This protein binds this small molecule.
Small molecule (SMILES): CC(=O)N[C@@H]1[C@@H](O)[C@H](O)[C@@H](CO)O[C@H]1O

Binding-site contacts:
Ligand atom O5 contacts residue ASN70 of chain 1.A at 2.4 Å (h-bond).
Ligand atom C6 contacts residue ASN71 of chain 1.A at 3.2 Å.
Ligand atom C3 contacts residue ASN70 of chain 1.A at 3.7 Å.
Ligand atom O7 contacts residue ASN70 of chain 1.A at 3.6 Å.
Ligand atom C2 contacts residue ASN70 of chain 1.A at 2.3 Å.
Ligand atom C1 contacts residue ASN71 of chain 1.A at 3.5 Å.
Ligand atom N2 contacts residue LEU361 of chain 1.A at 3.9 Å.
Ligand atom O5 contacts residue ASN71 of chain 1.A at 2.6 Å (h-bond).
Ligand atom N2 contacts residue ASN70 of chain 1.A at 2.8 Å (h-bond).
Ligand atom C1 contacts residue ASN70 of chain 1.A at 1.4 Å.
Ligand atom C4 contacts residue ASN70 of chain 1.A at 4.2 Å.
Ligand atom C8 contacts residue LEU361 of chain 1.A at 3.6 Å (hydrophobic).
Ligand atom O6 contacts residue ASN71 of chain 1.A at 3.0 Å (h-bond).
Ligand atom C5 contacts residue ASN70 of chain 1.A at 3.7 Å.
Ligand atom C7 contacts residue ASN70 of chain 1.A at 3.4 Å.
Ligand atom C5 contacts residue ASN71 of chain 1.A at 3.4 Å.
Ligand atom C7 contacts residue LEU361 of chain 1.A at 4.1 Å (hydrophobic).

Sequence of chain 1.A:
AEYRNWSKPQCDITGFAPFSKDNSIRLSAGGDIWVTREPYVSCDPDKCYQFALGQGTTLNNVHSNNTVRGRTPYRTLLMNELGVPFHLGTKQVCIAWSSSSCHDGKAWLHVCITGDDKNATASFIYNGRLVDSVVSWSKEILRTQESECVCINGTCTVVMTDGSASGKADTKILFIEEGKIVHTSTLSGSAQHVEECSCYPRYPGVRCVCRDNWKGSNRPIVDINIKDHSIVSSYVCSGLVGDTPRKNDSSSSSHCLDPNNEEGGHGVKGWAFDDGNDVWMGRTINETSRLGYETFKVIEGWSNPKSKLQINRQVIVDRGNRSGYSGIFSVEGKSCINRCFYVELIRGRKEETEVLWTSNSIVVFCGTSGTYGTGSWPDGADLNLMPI